A small-molecule ligand and the protein it binds are described below.
Small molecule (SMILES): CC(=O)N[C@H]1[C@H](O[C@H]2[C@H](O)[C@@H](NC(C)=O)CO[C@@H]2CO)O[C@H](CO)[C@@H](O[C@@H]2O[C@H](CO)[C@@H](O)[C@H](O)[C@@H]2O)[C@@H]1O

Sequence of chain 2.E:
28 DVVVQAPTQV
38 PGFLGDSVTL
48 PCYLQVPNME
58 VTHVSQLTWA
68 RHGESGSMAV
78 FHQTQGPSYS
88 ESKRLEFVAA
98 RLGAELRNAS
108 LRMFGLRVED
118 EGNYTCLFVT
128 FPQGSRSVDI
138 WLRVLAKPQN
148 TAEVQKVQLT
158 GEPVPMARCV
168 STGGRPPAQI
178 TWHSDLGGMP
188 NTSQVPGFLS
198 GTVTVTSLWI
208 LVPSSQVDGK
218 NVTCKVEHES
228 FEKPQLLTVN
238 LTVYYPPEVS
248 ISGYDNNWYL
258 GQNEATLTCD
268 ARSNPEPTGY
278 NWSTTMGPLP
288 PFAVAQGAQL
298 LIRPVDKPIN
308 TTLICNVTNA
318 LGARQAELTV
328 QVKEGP

Binding-site contacts:
Ligand atom C3 contacts residue ASN105 of chain 2.E at 3.8 Å.
Ligand atom N2 contacts residue ASN105 of chain 2.E at 2.9 Å (h-bond).
Ligand atom C5 contacts residue ASN105 of chain 2.E at 3.6 Å.
Ligand atom O5 contacts residue VAL95 of chain 2.E at 4.5 Å.
Ligand atom O5 contacts residue ASN105 of chain 2.E at 2.4 Å (h-bond).
Ligand atom O6 contacts residue ALA96 of chain 2.E at 4.3 Å.
Ligand atom C5 contacts residue VAL95 of chain 2.E at 4.5 Å (hydrophobic).
Ligand atom C4 contacts residue ASN105 of chain 2.E at 4.3 Å.
Ligand atom O7 contacts residue ASN105 of chain 2.E at 4.0 Å.
Ligand atom O5 contacts residue ALA96 of chain 2.E at 4.5 Å.
Ligand atom C8 contacts residue PRO48 of chain 2.E at 4.4 Å (hydrophobic).
Ligand atom C1 contacts residue ASN105 of chain 2.E at 1.4 Å.
Ligand atom C8 contacts residue TYR50 of chain 2.E at 4.1 Å (hydrophobic).
Ligand atom C6 contacts residue VAL95 of chain 2.E at 3.6 Å (hydrophobic).
Ligand atom O6 contacts residue VAL95 of chain 2.E at 2.9 Å (h-bond).
Ligand atom C2 contacts residue ASN105 of chain 2.E at 2.5 Å.
Ligand atom C7 contacts residue ASN105 of chain 2.E at 3.6 Å.